Sequence of chain 1.E:
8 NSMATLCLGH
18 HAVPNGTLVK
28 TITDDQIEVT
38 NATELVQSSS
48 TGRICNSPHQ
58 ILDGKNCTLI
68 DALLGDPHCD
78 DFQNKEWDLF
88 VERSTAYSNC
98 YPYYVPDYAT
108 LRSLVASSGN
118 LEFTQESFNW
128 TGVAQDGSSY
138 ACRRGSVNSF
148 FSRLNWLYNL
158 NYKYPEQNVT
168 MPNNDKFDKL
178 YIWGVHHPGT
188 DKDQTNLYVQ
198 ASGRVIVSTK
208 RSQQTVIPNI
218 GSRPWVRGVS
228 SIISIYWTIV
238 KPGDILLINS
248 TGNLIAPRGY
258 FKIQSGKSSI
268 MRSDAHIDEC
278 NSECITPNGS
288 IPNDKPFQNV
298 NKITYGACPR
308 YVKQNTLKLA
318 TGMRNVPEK

Binding-site contacts:
Ligand atom N2 contacts residue ASN246 of chain 1.E at 2.8 Å (h-bond).
Ligand atom C7 contacts residue GLU163 of chain 1.E at 3.6 Å.
Ligand atom O5 contacts residue ASN165 of chain 1.E at 3.1 Å.
Ligand atom C1 contacts residue ASN246 of chain 1.E at 1.4 Å.
Ligand atom O5 contacts residue NAG1 of chain 1.Y at 3.3 Å (h-bond).
Ligand atom O6 contacts residue THR167 of chain 1.E at 3.8 Å.
Ligand atom C3 contacts residue ASN246 of chain 1.E at 3.8 Å.
Ligand atom C8 contacts residue ASN246 of chain 1.E at 3.6 Å.
Ligand atom C4 contacts residue ASN165 of chain 1.E at 3.7 Å.
Ligand atom O3 contacts residue NAG1 of chain 1.Y at 3.8 Å.
Ligand atom C5 contacts residue ASN165 of chain 1.E at 4.0 Å.
Ligand atom C6 contacts residue TRP222 of chain 1.A at 3.2 Å (hydrophobic).
Ligand atom C2 contacts residue ASN165 of chain 1.E at 3.7 Å.
Ligand atom C8 contacts residue LEU244 of chain 1.E at 3.8 Å (hydrophobic).
Ligand atom C6 contacts residue ASN165 of chain 1.E at 3.8 Å.
Ligand atom N2 contacts residue SER219 of chain 1.A at 3.2 Å.
Ligand atom C8 contacts residue ASN165 of chain 1.E at 3.5 Å.
Ligand atom O2 contacts residue GAL4 of chain 1.O at 3.1 Å (h-bond).
Ligand atom C3 contacts residue SER219 of chain 1.A at 3.2 Å.
Ligand atom C3 contacts residue NAG2 of chain 1.Y at 3.5 Å.
Ligand atom C5 contacts residue NAG1 of chain 1.Y at 3.9 Å.
Ligand atom C1 contacts residue SER219 of chain 1.A at 3.5 Å.
Ligand atom O6 contacts residue LEU244 of chain 1.E at 3.8 Å.
Ligand atom C7 contacts residue ASN246 of chain 1.E at 3.4 Å.
Ligand atom C3 contacts residue TRP222 of chain 1.A at 4.0 Å (hydrophobic).
Ligand atom C2 contacts residue NAG2 of chain 1.Y at 4.0 Å.
Ligand atom O5 contacts residue ASN246 of chain 1.E at 2.4 Å (h-bond).
Ligand atom C2 contacts residue ASN246 of chain 1.E at 2.5 Å.
Ligand atom O7 contacts residue TRP222 of chain 1.A at 3.2 Å (h-bond).
Ligand atom O4 contacts residue TRP222 of chain 1.A at 3.8 Å.
Ligand atom O4 contacts residue GAL4 of chain 1.O at 3.2 Å (h-bond).
Ligand atom N2 contacts residue NAG2 of chain 1.Y at 3.7 Å.
Ligand atom C2 contacts residue GAL4 of chain 1.O at 3.6 Å.
Ligand atom O6 contacts residue TRP222 of chain 1.A at 3.6 Å.
Ligand atom C1 contacts residue ASN165 of chain 1.E at 3.5 Å.
Ligand atom O3 contacts residue NAG2 of chain 1.Y at 3.7 Å.
Ligand atom O7 contacts residue PRO221 of chain 1.A at 3.6 Å.
Ligand atom C2 contacts residue SER219 of chain 1.A at 3.6 Å.
Ligand atom O7 contacts residue GLU163 of chain 1.E at 3.1 Å.
Ligand atom C5 contacts residue ASN246 of chain 1.E at 3.7 Å.

The protein below binds the small molecule below.
Small molecule (SMILES): CC(=O)N[C@H]1[C@H](O[C@H]2[C@H](O)[C@@H](NC(C)=O)CO[C@@H]2CO)O[C@H](CO)[C@@H](O[C@@H]2O[C@H](CO[C@H]3O[C@H](CO)[C@@H](O)[C@H](O)[C@@H]3O)[C@@H](O)[C@H](O[C@H]3O[C@H](CO)[C@@H](O)[C@H](O)[C@@H]3O)[C@@H]2O)[C@@H]1O

Sequence of chain 1.A:
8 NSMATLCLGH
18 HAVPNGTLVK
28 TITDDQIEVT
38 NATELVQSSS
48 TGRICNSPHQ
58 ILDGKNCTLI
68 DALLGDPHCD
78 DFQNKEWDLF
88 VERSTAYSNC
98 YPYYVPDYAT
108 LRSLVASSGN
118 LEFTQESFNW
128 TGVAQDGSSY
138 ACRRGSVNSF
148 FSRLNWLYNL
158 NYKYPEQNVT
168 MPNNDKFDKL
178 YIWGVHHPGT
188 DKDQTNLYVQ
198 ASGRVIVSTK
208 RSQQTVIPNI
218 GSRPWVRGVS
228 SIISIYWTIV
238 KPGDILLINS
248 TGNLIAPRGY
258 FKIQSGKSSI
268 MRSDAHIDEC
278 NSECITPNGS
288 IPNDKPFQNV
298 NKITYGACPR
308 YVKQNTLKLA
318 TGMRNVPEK